Binding-site contacts:
Ligand atom O5 contacts residue ALA36 of chain 1.B at 4.5 Å.
Ligand atom C6 contacts residue LEU84 of chain 1.B at 3.9 Å (hydrophobic).
Ligand atom O6 contacts residue ASP38 of chain 1.B at 2.9 Å (salt-bridge).
Ligand atom O5 contacts residue HIS35 of chain 1.B at 3.3 Å.
Ligand atom O4 contacts residue GLY60 of chain 1.B at 3.9 Å.
Ligand atom C4 contacts residue ALA34 of chain 1.B at 3.9 Å (hydrophobic).
Ligand atom C1 contacts residue HIS35 of chain 1.B at 3.4 Å.
Ligand atom C6 contacts residue ASP38 of chain 1.B at 3.7 Å.
Ligand atom C6 contacts residue HIS35 of chain 1.B at 4.0 Å.
Ligand atom O3 contacts residue GLY60 of chain 1.B at 4.4 Å.
Ligand atom C5 contacts residue ALA34 of chain 1.B at 4.3 Å (hydrophobic).
Ligand atom O6 contacts residue ALA34 of chain 1.B at 3.4 Å.
Ligand atom O2 contacts residue ALA34 of chain 1.B at 3.5 Å.
Ligand atom C6 contacts residue ALA36 of chain 1.B at 3.6 Å (hydrophobic).
Ligand atom C1 contacts residue ALA34 of chain 1.B at 4.4 Å (hydrophobic).
Ligand atom C4 contacts residue GLY61 of chain 1.B at 4.0 Å.
Ligand atom O4 contacts residue GLY61 of chain 1.B at 3.8 Å.
Ligand atom O3 contacts residue GLY61 of chain 1.B at 3.4 Å (h-bond).
Ligand atom O6 contacts residue ALA36 of chain 1.B at 3.0 Å (h-bond).
Ligand atom C6 contacts residue ALA34 of chain 1.B at 4.5 Å (hydrophobic).
Ligand atom C3 contacts residue ALA34 of chain 1.B at 4.3 Å (hydrophobic).
Ligand atom O4 contacts residue LEU133 of chain 1.B at 4.3 Å.
Ligand atom O3 contacts residue ALA34 of chain 1.B at 4.2 Å.
Ligand atom C5 contacts residue HIS35 of chain 1.B at 4.3 Å.
Ligand atom O5 contacts residue ALA34 of chain 1.B at 3.8 Å.
Ligand atom O4 contacts residue ASP38 of chain 1.B at 2.7 Å (salt-bridge).
Ligand atom C2 contacts residue HIS35 of chain 1.B at 4.2 Å.
Ligand atom C2 contacts residue ALA34 of chain 1.B at 4.3 Å (hydrophobic).
Ligand atom O2 contacts residue HIS35 of chain 1.B at 3.9 Å.
Ligand atom C4 contacts residue ASP38 of chain 1.B at 3.6 Å.
Ligand atom O1 contacts residue HIS35 of chain 1.B at 4.4 Å.
Ligand atom C6 contacts residue LEU133 of chain 1.B at 4.0 Å (hydrophobic).
Ligand atom O6 contacts residue SER33 of chain 1.B at 4.4 Å.
Ligand atom C3 contacts residue GLY61 of chain 1.B at 4.3 Å.
Ligand atom O6 contacts residue HIS35 of chain 1.B at 3.2 Å (h-bond).
Ligand atom C5 contacts residue ASP38 of chain 1.B at 4.3 Å.

This protein binds this small molecule.
Small molecule (SMILES): OC[C@H]1O[C@H](O)[C@@H](O)[C@@H](O)[C@@H]1O

Sequence of chain 1.B:
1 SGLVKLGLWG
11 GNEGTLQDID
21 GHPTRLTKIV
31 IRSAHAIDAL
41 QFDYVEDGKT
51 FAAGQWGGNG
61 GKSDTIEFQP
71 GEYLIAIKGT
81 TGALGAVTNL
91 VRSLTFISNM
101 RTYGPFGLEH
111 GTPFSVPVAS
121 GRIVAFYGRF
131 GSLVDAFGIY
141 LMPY